Sequence of chain 1.B:
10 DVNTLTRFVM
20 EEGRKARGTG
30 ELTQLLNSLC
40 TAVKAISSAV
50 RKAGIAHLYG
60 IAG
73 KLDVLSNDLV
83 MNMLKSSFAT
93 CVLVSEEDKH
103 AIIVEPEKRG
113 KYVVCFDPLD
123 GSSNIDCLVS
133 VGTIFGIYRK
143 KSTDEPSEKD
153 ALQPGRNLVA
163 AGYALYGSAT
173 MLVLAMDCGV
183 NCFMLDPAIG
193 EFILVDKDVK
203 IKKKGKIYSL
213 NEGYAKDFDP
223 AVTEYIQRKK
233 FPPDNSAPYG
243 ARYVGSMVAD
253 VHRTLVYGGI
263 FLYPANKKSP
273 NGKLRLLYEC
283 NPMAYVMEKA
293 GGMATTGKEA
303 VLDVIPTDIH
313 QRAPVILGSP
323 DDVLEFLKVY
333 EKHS

Binding-site contacts:
Ligand atom N2 contacts residue GLU21 of chain 1.B at 3.3 Å.
Ligand atom P contacts residue THR28 of chain 1.B at 3.5 Å.
Ligand atom C5 contacts residue 94J1 of chain 1.G at 1.2 Å.
Ligand atom C4 contacts residue TYR114 of chain 1.B at 3.4 Å (hydrophobic).
Ligand atom P contacts residue TYR114 of chain 1.B at 3.3 Å.
Ligand atom O3 contacts residue TYR114 of chain 1.B at 3.5 Å (h-bond).
Ligand atom O5 contacts residue THR32 of chain 1.B at 2.8 Å (h-bond).
Ligand atom N1 contacts residue 94J1 of chain 1.G at 0.5 Å.
Ligand atom O4 contacts residue GLY29 of chain 1.B at 3.6 Å.
Ligand atom C3 contacts residue TYR114 of chain 1.B at 2.9 Å (hydrophobic).
Ligand atom P contacts residue 94J1 of chain 1.G at 2.5 Å.
Ligand atom C1 contacts residue 94J1 of chain 1.G at 2.8 Å.
Ligand atom O1 contacts residue ARG141 of chain 1.B at 3.1 Å (salt-bridge).
Ligand atom O4 contacts residue LEU31 of chain 1.B at 2.8 Å (h-bond).
Ligand atom O2 contacts residue ARG141 of chain 1.B at 2.6 Å (salt-bridge).
Ligand atom OP1 contacts residue 94J1 of chain 1.G at 3.1 Å (h-bond).
Ligand atom O4 contacts residue 94J1 of chain 1.G at 1.7 Å (h-bond).
Ligand atom N contacts residue 94J1 of chain 1.G at 1.6 Å.
Ligand atom O4 contacts residue GLU30 of chain 1.B at 3.0 Å (salt-bridge).
Ligand atom N1 contacts residue GLY22 of chain 1.B at 3.7 Å.
Ligand atom O5 contacts residue GLY22 of chain 1.B at 3.7 Å.
Ligand atom C3A contacts residue LEU31 of chain 1.B at 3.5 Å (hydrophobic).
Ligand atom O contacts residue 94J1 of chain 1.G at 3.2 Å.
Ligand atom C7A contacts residue 94J1 of chain 1.G at 1.2 Å.
Ligand atom C3A contacts residue 94J1 of chain 1.G at 1.0 Å.
Ligand atom OP2 contacts residue LYS113 of chain 1.B at 3.0 Å.
Ligand atom N2 contacts residue 94J1 of chain 1.G at 1.2 Å.
Ligand atom C6 contacts residue 94J1 of chain 1.G at 0.5 Å.
Ligand atom C6 contacts residue GLY22 of chain 1.B at 3.7 Å.
Ligand atom N3 contacts residue 94J1 of chain 1.G at 1.8 Å.
Ligand atom OP2 contacts residue TYR114 of chain 1.B at 2.0 Å (h-bond).
Ligand atom C7A contacts residue LEU31 of chain 1.B at 3.5 Å (hydrophobic).
Ligand atom N2 contacts residue MET178 of chain 1.B at 3.7 Å.
Ligand atom O2 contacts residue TYR114 of chain 1.B at 2.7 Å (h-bond).
Ligand atom N1 contacts residue LEU31 of chain 1.B at 3.7 Å.
Ligand atom C4 contacts residue 94J1 of chain 1.G at 3.5 Å.
Ligand atom O3 contacts residue 94J1 of chain 1.G at 2.2 Å (h-bond).
Ligand atom O5 contacts residue VAL18 of chain 1.B at 3.2 Å (h-bond).
Ligand atom OP1 contacts residue THR28 of chain 1.B at 2.5 Å (h-bond).
Ligand atom O5 contacts residue 94J1 of chain 1.G at 1.5 Å.

The protein below binds the small molecule below.
Small molecule (SMILES): NC(=O)c1ncn([C@@H]2O[C@H](COP(=O)(O)O)[C@@H](O)[C@H]2O)c1N